A protein and the small-molecule ligand that binds it are described below.
Small molecule (SMILES): CC(=O)N[C@H]1[C@H](O[C@H]2[C@H](O)[C@@H](NC(C)=O)CO[C@@H]2CO)O[C@H](CO)[C@@H](O[C@@H]2O[C@H](CO[C@H]3O[C@H](CO)[C@@H](O)[C@H](O)[C@@H]3O)[C@@H](O)[C@H](O[C@H]3O[C@H](CO)[C@@H](O)[C@H](O)[C@@H]3O)[C@@H]2O)[C@@H]1O

Sequence of chain 2.C:
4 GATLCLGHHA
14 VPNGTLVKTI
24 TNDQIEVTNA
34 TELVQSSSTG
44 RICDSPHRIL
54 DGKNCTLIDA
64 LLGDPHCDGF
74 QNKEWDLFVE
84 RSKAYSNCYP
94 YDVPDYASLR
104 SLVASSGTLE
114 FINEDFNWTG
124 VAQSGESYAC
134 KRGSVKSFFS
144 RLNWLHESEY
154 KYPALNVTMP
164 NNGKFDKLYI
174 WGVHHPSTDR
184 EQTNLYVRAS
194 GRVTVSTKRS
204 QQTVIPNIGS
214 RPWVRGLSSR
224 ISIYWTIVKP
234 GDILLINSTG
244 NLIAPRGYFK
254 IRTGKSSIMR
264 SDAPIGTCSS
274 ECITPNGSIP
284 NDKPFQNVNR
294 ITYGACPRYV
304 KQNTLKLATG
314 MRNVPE

Sequence of chain 3.C:
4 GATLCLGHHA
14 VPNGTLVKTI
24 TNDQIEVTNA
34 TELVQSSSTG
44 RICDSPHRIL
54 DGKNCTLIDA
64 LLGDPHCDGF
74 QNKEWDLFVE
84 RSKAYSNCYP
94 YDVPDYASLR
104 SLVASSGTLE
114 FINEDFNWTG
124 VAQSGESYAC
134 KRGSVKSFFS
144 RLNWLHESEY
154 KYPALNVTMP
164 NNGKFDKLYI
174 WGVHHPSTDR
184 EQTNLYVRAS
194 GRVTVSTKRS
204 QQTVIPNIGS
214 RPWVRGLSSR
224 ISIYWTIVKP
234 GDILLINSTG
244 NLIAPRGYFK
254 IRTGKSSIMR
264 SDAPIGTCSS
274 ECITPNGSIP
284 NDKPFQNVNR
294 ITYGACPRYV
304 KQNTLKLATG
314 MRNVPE

Binding-site contacts:
Ligand atom C3 contacts residue SER213 of chain 3.C at 3.9 Å.
Ligand atom C8 contacts residue ILE236 of chain 2.C at 4.4 Å (hydrophobic).
Ligand atom O5 contacts residue TRP216 of chain 3.C at 4.5 Å.
Ligand atom C6 contacts residue THR161 of chain 2.C at 4.3 Å.
Ligand atom C8 contacts residue PRO215 of chain 3.C at 4.4 Å (hydrophobic).
Ligand atom C3 contacts residue ASN159 of chain 2.C at 3.8 Å.
Ligand atom C5 contacts residue TRP216 of chain 3.C at 3.8 Å (hydrophobic).
Ligand atom N2 contacts residue SER213 of chain 3.C at 2.9 Å (h-bond).
Ligand atom O7 contacts residue TRP216 of chain 3.C at 2.9 Å (h-bond).
Ligand atom O5 contacts residue THR161 of chain 2.C at 4.5 Å.
Ligand atom C1 contacts residue SER213 of chain 3.C at 4.3 Å.
Ligand atom O7 contacts residue PRO215 of chain 3.C at 3.3 Å.
Ligand atom C2 contacts residue ASN159 of chain 2.C at 2.5 Å.
Ligand atom C8 contacts residue SER213 of chain 3.C at 3.4 Å.
Ligand atom C7 contacts residue ASN159 of chain 2.C at 3.6 Å.
Ligand atom C5 contacts residue ASN159 of chain 2.C at 3.7 Å.
Ligand atom C7 contacts residue TRP216 of chain 3.C at 3.9 Å (hydrophobic).
Ligand atom C6 contacts residue TRP216 of chain 3.C at 3.6 Å (hydrophobic).
Ligand atom O6 contacts residue THR161 of chain 2.C at 3.3 Å.
Ligand atom O3 contacts residue TRP216 of chain 3.C at 4.0 Å.
Ligand atom C7 contacts residue SER213 of chain 3.C at 3.6 Å.
Ligand atom C7 contacts residue PRO215 of chain 3.C at 4.3 Å (hydrophobic).
Ligand atom O4 contacts residue TRP216 of chain 3.C at 4.5 Å.
Ligand atom C5 contacts residue LEU238 of chain 2.C at 4.3 Å (hydrophobic).
Ligand atom C1 contacts residue LEU238 of chain 2.C at 4.4 Å (hydrophobic).
Ligand atom O5 contacts residue ASN159 of chain 2.C at 2.4 Å (h-bond).
Ligand atom C2 contacts residue SER213 of chain 3.C at 3.8 Å.
Ligand atom N2 contacts residue ASN159 of chain 2.C at 2.8 Å (h-bond).
Ligand atom C2 contacts residue TRP216 of chain 3.C at 4.3 Å (hydrophobic).
Ligand atom O3 contacts residue SER213 of chain 3.C at 4.3 Å.
Ligand atom C5 contacts residue THR161 of chain 2.C at 4.4 Å.
Ligand atom C1 contacts residue ASN159 of chain 2.C at 1.4 Å.
Ligand atom C4 contacts residue ASN159 of chain 2.C at 4.2 Å.
Ligand atom O6 contacts residue TRP216 of chain 3.C at 4.5 Å.
Ligand atom O7 contacts residue ARG214 of chain 3.C at 4.2 Å.
Ligand atom C8 contacts residue THR161 of chain 2.C at 4.4 Å.
Ligand atom O7 contacts residue ASN159 of chain 2.C at 4.0 Å.